Sequence of chain 2.A:
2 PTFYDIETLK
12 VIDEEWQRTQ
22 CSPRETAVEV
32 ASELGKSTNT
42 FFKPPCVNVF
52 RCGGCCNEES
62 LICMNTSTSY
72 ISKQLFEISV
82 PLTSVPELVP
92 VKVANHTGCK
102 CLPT

The protein below binds the small molecule below.
Small molecule (SMILES): CC(=O)N[C@H]1[C@H](O[C@H]2[C@H](O)[C@@H](NC(C)=O)CO[C@@H]2CO)O[C@H](CO)[C@@H](O[C@@H]2O[C@H](CO)[C@@H](O)[C@H](O)[C@@H]2O)[C@@H]1O

Binding-site contacts:
Ligand atom O2 contacts residue MAN1 of chain 2.D at 2.9 Å (h-bond).
Ligand atom C5 contacts residue HIS97 of chain 2.A at 3.9 Å.
Ligand atom C5 contacts residue ASN66 of chain 2.A at 3.6 Å.
Ligand atom C3 contacts residue ASN66 of chain 2.A at 3.8 Å.
Ligand atom C1 contacts residue TYR71 of chain 2.A at 3.6 Å (hydrophobic).
Ligand atom C1 contacts residue HIS97 of chain 2.A at 3.7 Å.
Ligand atom C5 contacts residue MAN1 of chain 2.E at 3.8 Å.
Ligand atom O6 contacts residue ARG52 of chain 2.A at 3.9 Å.
Ligand atom C2 contacts residue MAN1 of chain 2.D at 3.7 Å.
Ligand atom C6 contacts residue HIS97 of chain 2.A at 3.8 Å.
Ligand atom O5 contacts residue TYR71 of chain 2.A at 3.4 Å (h-bond).
Ligand atom C7 contacts residue ASN66 of chain 2.A at 3.2 Å.
Ligand atom C6 contacts residue MAN1 of chain 2.E at 3.1 Å.
Ligand atom N2 contacts residue THR69 of chain 2.A at 3.8 Å.
Ligand atom C1 contacts residue ASN66 of chain 2.A at 1.4 Å.
Ligand atom C1 contacts residue THR69 of chain 2.A at 3.4 Å.
Ligand atom O6 contacts residue MAN1 of chain 2.E at 3.0 Å.
Ligand atom O6 contacts residue HIS97 of chain 2.A at 3.5 Å.
Ligand atom O7 contacts residue THR69 of chain 2.A at 2.7 Å.
Ligand atom O7 contacts residue THR67 of chain 2.A at 4.2 Å.
Ligand atom C8 contacts residue ASN66 of chain 2.A at 3.1 Å.
Ligand atom O4 contacts residue MAN1 of chain 2.E at 4.0 Å.
Ligand atom O7 contacts residue ASN66 of chain 2.A at 3.4 Å (h-bond).
Ligand atom O3 contacts residue TYR71 of chain 2.A at 3.5 Å (h-bond).
Ligand atom O5 contacts residue ASN66 of chain 2.A at 2.4 Å (h-bond).
Ligand atom C2 contacts residue ASN66 of chain 2.A at 2.4 Å.
Ligand atom O5 contacts residue THR69 of chain 2.A at 3.6 Å.
Ligand atom C4 contacts residue TYR71 of chain 2.A at 3.8 Å (hydrophobic).
Ligand atom C3 contacts residue MAN1 of chain 2.D at 3.7 Å.
Ligand atom O5 contacts residue HIS97 of chain 2.A at 3.0 Å.
Ligand atom C6 contacts residue ALA95 of chain 2.A at 3.7 Å (hydrophobic).
Ligand atom C6 contacts residue TYR71 of chain 2.A at 3.7 Å (hydrophobic).
Ligand atom O7 contacts residue SER68 of chain 2.A at 4.0 Å.
Ligand atom C2 contacts residue THR69 of chain 2.A at 3.1 Å.
Ligand atom C5 contacts residue TYR71 of chain 2.A at 3.2 Å (hydrophobic).
Ligand atom N2 contacts residue ASN66 of chain 2.A at 2.9 Å (h-bond).
Ligand atom C7 contacts residue THR69 of chain 2.A at 3.5 Å.
Ligand atom C8 contacts residue THR67 of chain 2.A at 4.0 Å.
Ligand atom C4 contacts residue MAN1 of chain 2.E at 3.8 Å.
Ligand atom O3 contacts residue MAN1 of chain 2.D at 2.5 Å.